A protein and the small-molecule ligand that binds it are described below.
Small molecule (SMILES): CC[C@H](CO)Nc1nc(NCc2ccc(-c3ccccn3)c(F)c2)c2ncn(C(C)C)c2n1

Sequence of chain 1.A:
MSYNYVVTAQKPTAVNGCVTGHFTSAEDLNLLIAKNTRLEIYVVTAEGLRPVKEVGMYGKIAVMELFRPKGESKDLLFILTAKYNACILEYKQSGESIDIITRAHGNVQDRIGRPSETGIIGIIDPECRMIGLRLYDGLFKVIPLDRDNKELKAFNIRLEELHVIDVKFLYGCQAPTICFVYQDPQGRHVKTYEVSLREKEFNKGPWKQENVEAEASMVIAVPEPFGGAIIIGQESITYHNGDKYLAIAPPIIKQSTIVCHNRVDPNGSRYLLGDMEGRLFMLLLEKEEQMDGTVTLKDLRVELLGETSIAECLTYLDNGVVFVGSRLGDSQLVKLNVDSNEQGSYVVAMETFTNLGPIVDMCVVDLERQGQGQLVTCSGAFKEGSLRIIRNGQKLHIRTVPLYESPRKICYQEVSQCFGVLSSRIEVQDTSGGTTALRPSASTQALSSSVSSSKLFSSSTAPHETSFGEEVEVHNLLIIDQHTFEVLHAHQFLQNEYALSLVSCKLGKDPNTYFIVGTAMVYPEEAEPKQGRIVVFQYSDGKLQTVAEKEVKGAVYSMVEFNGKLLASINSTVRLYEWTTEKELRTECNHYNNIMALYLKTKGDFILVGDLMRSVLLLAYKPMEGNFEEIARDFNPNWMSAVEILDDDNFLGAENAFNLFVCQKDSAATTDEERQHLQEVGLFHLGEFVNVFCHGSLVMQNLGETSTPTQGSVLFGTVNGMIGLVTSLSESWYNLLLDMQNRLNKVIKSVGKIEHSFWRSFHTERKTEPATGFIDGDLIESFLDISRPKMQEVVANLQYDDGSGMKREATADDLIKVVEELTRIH

Sequence of chain 1.B:
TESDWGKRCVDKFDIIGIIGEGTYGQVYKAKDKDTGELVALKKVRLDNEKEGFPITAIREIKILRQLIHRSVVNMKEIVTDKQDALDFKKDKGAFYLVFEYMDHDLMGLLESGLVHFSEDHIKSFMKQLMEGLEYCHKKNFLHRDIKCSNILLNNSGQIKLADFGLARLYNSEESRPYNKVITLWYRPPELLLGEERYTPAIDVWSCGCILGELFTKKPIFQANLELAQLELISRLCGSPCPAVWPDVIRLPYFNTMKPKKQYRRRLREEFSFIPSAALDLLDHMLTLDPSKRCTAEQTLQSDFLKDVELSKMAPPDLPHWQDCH

Binding-site contacts:
Ligand atom C6 contacts residue ILE25 of chain 1.B at 3.7 Å (hydrophobic).
Ligand atom O1 contacts residue ASP111 of chain 1.B at 3.4 Å (salt-bridge).
Ligand atom C8 contacts residue MET108 of chain 1.B at 3.5 Å (hydrophobic).
Ligand atom C4 contacts residue ARG647 of chain 1.A at 3.5 Å.
Ligand atom C12 contacts residue MET108 of chain 1.B at 3.4 Å (hydrophobic).
Ligand atom C3 contacts residue ILE25 of chain 1.B at 3.3 Å (hydrophobic).
Ligand atom C3 contacts residue ARG628 of chain 1.A at 3.7 Å.
Ligand atom C4 contacts residue ARG628 of chain 1.A at 3.8 Å.
Ligand atom C17 contacts residue ALA46 of chain 1.B at 3.7 Å (hydrophobic).
Ligand atom C11 contacts residue ILE25 of chain 1.B at 3.7 Å (hydrophobic).
Ligand atom C24 contacts residue ALA168 of chain 1.B at 3.8 Å (hydrophobic).
Ligand atom C17 contacts residue GLU106 of chain 1.B at 2.9 Å.
Ligand atom N5 contacts residue LEU158 of chain 1.B at 3.7 Å.
Ligand atom F1 contacts residue ASP109 of chain 1.B at 3.6 Å.
Ligand atom C16 contacts residue LEU158 of chain 1.B at 3.5 Å (hydrophobic).
Ligand atom C22 contacts residue LEU158 of chain 1.B at 3.8 Å (hydrophobic).
Ligand atom C10 contacts residue ARG628 of chain 1.A at 3.6 Å.
Ligand atom N5 contacts residue GLU106 of chain 1.B at 3.4 Å (salt-bridge).
Ligand atom C7 contacts residue TYR107 of chain 1.B at 3.5 Å (hydrophobic).
Ligand atom C1 contacts residue ASN607 of chain 1.A at 3.4 Å.
Ligand atom C20 contacts residue PHE105 of chain 1.B at 3.6 Å (hydrophobic).
Ligand atom C20 contacts residue LYS48 of chain 1.B at 3.7 Å.
Ligand atom C11 contacts residue ARG628 of chain 1.A at 3.5 Å.
Ligand atom N5 contacts residue MET108 of chain 1.B at 3.3 Å (h-bond).
Ligand atom C5 contacts residue ARG647 of chain 1.A at 3.5 Å.
Ligand atom N3 contacts residue LEU158 of chain 1.B at 3.8 Å.
Ligand atom C15 contacts residue LEU158 of chain 1.B at 3.8 Å (hydrophobic).
Ligand atom C2 contacts residue ARG628 of chain 1.A at 3.8 Å.
Ligand atom N2 contacts residue MET108 of chain 1.B at 3.0 Å (h-bond).
Ligand atom C8 contacts residue ASP109 of chain 1.B at 3.1 Å.
Ligand atom C12 contacts residue HIS110 of chain 1.B at 3.7 Å.
Ligand atom F1 contacts residue TYR107 of chain 1.B at 2.5 Å.
Ligand atom C7 contacts residue ASP109 of chain 1.B at 3.7 Å.
Ligand atom C20 contacts residue VAL33 of chain 1.B at 3.8 Å (hydrophobic).
Ligand atom C19 contacts residue ALA168 of chain 1.B at 3.6 Å (hydrophobic).
Ligand atom C2 contacts residue ILE25 of chain 1.B at 3.7 Å (hydrophobic).
Ligand atom C8 contacts residue TYR107 of chain 1.B at 3.7 Å (hydrophobic).
Ligand atom C5 contacts residue ASN607 of chain 1.A at 3.8 Å.
Ligand atom C22 contacts residue SER155 of chain 1.B at 3.3 Å.
Ligand atom C18 contacts residue PHE105 of chain 1.B at 3.5 Å (hydrophobic).